Sequence of chain 3.A:
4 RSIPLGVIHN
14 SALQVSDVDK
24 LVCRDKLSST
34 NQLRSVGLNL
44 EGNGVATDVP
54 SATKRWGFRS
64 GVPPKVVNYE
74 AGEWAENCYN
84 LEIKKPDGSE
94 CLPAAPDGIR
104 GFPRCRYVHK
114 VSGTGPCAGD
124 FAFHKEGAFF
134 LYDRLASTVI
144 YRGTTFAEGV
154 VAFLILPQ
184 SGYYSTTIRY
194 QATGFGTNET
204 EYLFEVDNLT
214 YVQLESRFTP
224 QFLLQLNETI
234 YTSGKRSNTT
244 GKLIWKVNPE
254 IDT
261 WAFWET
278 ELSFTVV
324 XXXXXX

Binding-site contacts:
Ligand atom O4 contacts residue LYS238 of chain 3.A at 4.1 Å.
Ligand atom N2 contacts residue ASN241 of chain 3.A at 3.1 Å (h-bond).
Ligand atom O5 contacts residue ASN241 of chain 3.A at 2.2 Å (h-bond).
Ligand atom C4 contacts residue GLY237 of chain 3.A at 3.6 Å.
Ligand atom O3 contacts residue GLY237 of chain 3.A at 3.6 Å (h-bond).
Ligand atom O6 contacts residue VAL283 of chain 3.A at 4.1 Å.
Ligand atom C7 contacts residue ASN241 of chain 3.A at 4.4 Å.
Ligand atom C1 contacts residue ASN241 of chain 3.A at 1.4 Å.
Ligand atom C6 contacts residue VAL283 of chain 3.A at 4.2 Å (hydrophobic).
Ligand atom C6 contacts residue LEU246 of chain 3.A at 4.2 Å (hydrophobic).
Ligand atom C4 contacts residue ASN241 of chain 3.A at 3.9 Å.
Ligand atom O3 contacts residue LYS238 of chain 3.A at 4.4 Å.
Ligand atom C6 contacts residue ARG239 of chain 3.A at 4.2 Å.
Ligand atom C2 contacts residue GLY237 of chain 3.A at 4.2 Å.
Ligand atom O6 contacts residue LEU246 of chain 3.A at 4.3 Å.
Ligand atom O6 contacts residue ASN241 of chain 3.A at 3.9 Å.
Ligand atom O4 contacts residue GLY237 of chain 3.A at 4.1 Å.
Ligand atom C5 contacts residue ASN241 of chain 3.A at 3.5 Å.
Ligand atom C6 contacts residue ASN241 of chain 3.A at 4.2 Å.
Ligand atom C2 contacts residue ASN241 of chain 3.A at 2.4 Å.
Ligand atom C3 contacts residue GLY237 of chain 3.A at 4.0 Å.
Ligand atom O5 contacts residue ARG239 of chain 3.A at 4.0 Å.
Ligand atom C3 contacts residue ASN241 of chain 3.A at 3.7 Å.

A small-molecule ligand and the protein it binds are described below.
Small molecule (SMILES): CC(=O)N[C@@H]1[C@@H](O)[C@H](O)[C@@H](CO)O[C@H]1O